Sequence of chain 1.B:
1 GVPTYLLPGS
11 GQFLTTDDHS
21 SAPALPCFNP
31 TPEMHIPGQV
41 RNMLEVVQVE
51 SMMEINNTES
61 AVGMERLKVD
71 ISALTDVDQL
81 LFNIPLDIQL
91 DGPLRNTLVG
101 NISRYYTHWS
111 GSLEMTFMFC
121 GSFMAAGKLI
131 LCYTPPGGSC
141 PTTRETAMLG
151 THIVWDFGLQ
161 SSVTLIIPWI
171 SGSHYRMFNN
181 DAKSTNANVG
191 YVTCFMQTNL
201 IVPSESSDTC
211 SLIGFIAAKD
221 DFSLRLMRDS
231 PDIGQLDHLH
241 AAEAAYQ

Sequence of chain 2.B:
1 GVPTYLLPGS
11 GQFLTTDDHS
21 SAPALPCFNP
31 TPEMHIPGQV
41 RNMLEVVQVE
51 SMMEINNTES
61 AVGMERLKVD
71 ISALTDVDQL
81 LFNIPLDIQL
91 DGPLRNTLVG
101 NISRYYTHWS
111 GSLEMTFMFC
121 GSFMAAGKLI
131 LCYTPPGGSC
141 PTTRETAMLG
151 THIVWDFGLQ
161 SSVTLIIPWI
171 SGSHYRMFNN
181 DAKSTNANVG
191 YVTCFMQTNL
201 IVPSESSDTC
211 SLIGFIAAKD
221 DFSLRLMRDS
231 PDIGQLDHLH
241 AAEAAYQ

Sequence of chain 1.A:
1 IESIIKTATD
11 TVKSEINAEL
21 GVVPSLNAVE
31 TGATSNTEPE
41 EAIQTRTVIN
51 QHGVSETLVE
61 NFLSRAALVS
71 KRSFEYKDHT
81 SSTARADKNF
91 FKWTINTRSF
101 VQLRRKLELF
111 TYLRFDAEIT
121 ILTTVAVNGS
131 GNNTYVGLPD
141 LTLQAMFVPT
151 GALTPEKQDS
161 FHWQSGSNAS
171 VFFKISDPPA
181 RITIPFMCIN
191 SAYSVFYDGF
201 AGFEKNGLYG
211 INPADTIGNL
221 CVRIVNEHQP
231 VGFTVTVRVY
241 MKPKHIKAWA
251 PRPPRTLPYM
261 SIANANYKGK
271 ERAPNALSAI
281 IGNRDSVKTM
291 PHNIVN

Binding-site contacts:
Ligand atom N3A contacts residue ILE184 of chain 1.A at 3.9 Å.
Ligand atom F3 contacts residue ILE182 of chain 1.A at 3.2 Å.
Ligand atom C3B contacts residue ILE119 of chain 1.A at 3.5 Å (hydrophobic).
Ligand atom F2 contacts residue ALA169 of chain 1.A at 2.2 Å.
Ligand atom C2A contacts residue ILE182 of chain 1.A at 3.6 Å (hydrophobic).
Ligand atom N3A contacts residue ILE182 of chain 1.A at 3.0 Å.
Ligand atom CM2 contacts residue TRP93 of chain 1.A at 3.9 Å (hydrophobic).
Ligand atom CM6 contacts residue ILE184 of chain 1.A at 3.5 Å (hydrophobic).
Ligand atom C2A contacts residue LEU220 of chain 1.A at 3.8 Å (hydrophobic).
Ligand atom F1 contacts residue SER170 of chain 1.A at 3.7 Å.
Ligand atom CM6 contacts residue ILE217 of chain 1.A at 3.4 Å (hydrophobic).
Ligand atom C6B contacts residue ILE95 of chain 1.A at 3.6 Å (hydrophobic).
Ligand atom N1A contacts residue LEU220 of chain 1.A at 3.0 Å.
Ligand atom F3 contacts residue LEU14 of chain 2.B at 3.9 Å.
Ligand atom CM4 contacts residue ALA169 of chain 1.A at 3.5 Å (hydrophobic).
Ligand atom C2B contacts residue ILE119 of chain 1.A at 3.5 Å (hydrophobic).
Ligand atom C1B contacts residue ILE95 of chain 1.A at 3.5 Å (hydrophobic).
Ligand atom F2 contacts residue MET146 of chain 1.A at 3.7 Å.
Ligand atom O1B contacts residue ILE95 of chain 1.A at 3.0 Å.
Ligand atom N3A contacts residue PHE147 of chain 1.A at 3.6 Å.
Ligand atom O1A contacts residue LEU220 of chain 1.A at 3.4 Å.
Ligand atom CM4 contacts residue ALA145 of chain 1.A at 3.5 Å (hydrophobic).
Ligand atom CM4 contacts residue ILE182 of chain 1.A at 3.6 Å (hydrophobic).
Ligand atom C3A contacts residue ILE182 of chain 1.A at 3.2 Å (hydrophobic).
Ligand atom CM3 contacts residue THR97 of chain 1.A at 3.9 Å.
Ligand atom F1 contacts residue ALA145 of chain 1.A at 3.0 Å.
Ligand atom C4 contacts residue PHE115 of chain 1.A at 3.3 Å (hydrophobic).
Ligand atom F2 contacts residue ALA145 of chain 1.A at 3.0 Å.
Ligand atom O1A contacts residue ALA145 of chain 1.A at 3.8 Å.
Ligand atom C6B contacts residue ILE184 of chain 1.A at 3.7 Å (hydrophobic).
Ligand atom O1 contacts residue ILE217 of chain 1.A at 3.2 Å.
Ligand atom F2 contacts residue PHE147 of chain 1.A at 3.2 Å.
Ligand atom F1 contacts residue VAL171 of chain 1.A at 3.0 Å.
Ligand atom F3 contacts residue ALA169 of chain 1.A at 3.7 Å.
Ligand atom C5B contacts residue ILE184 of chain 1.A at 3.4 Å (hydrophobic).
Ligand atom F2 contacts residue SER170 of chain 1.A at 3.5 Å.
Ligand atom CM2 contacts residue ILE119 of chain 1.A at 3.5 Å (hydrophobic).
Ligand atom F3 contacts residue ALA24 of chain 1.B at 3.9 Å.
Ligand atom CM6 contacts residue MET187 of chain 1.A at 3.8 Å (hydrophobic).
Ligand atom O1A contacts residue ILE182 of chain 1.A at 3.9 Å.

A protein and the small-molecule ligand that binds it are described below.
Small molecule (SMILES): Cc1cc(CCCOc2c(C)cc(-c3noc(C(F)(F)F)n3)cc2C)on1